Sequence of chain 1.F:
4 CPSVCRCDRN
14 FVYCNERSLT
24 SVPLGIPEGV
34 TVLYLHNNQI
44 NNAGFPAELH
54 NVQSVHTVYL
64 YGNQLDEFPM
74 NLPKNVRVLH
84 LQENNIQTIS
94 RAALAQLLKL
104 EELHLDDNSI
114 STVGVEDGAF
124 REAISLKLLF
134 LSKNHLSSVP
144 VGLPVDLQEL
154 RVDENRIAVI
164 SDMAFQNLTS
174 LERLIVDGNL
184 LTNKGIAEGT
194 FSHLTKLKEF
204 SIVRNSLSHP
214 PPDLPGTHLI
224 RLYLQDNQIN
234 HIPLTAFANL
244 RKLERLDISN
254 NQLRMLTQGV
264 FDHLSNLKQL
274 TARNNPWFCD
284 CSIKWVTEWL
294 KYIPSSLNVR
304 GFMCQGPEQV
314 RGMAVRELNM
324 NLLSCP

This protein binds this small molecule.
Small molecule (SMILES): CC(=O)N[C@@H]1[C@@H](O)[C@H](O)[C@@H](CO)O[C@H]1O

Binding-site contacts:
Ligand atom C2 contacts residue ASN170 of chain 1.F at 3.5 Å.
Ligand atom C1 contacts residue ASN170 of chain 1.F at 3.2 Å.
Ligand atom C8 contacts residue ASN170 of chain 1.F at 3.9 Å.
Ligand atom O5 contacts residue ASN170 of chain 1.F at 4.2 Å.
Ligand atom C7 contacts residue ASN170 of chain 1.F at 3.2 Å.
Ligand atom O7 contacts residue ASN170 of chain 1.F at 3.4 Å (h-bond).
Ligand atom N2 contacts residue ASN170 of chain 1.F at 3.2 Å (h-bond).
Ligand atom C1 contacts residue GLN169 of chain 1.F at 4.5 Å.